Sequence of chain 1.A:
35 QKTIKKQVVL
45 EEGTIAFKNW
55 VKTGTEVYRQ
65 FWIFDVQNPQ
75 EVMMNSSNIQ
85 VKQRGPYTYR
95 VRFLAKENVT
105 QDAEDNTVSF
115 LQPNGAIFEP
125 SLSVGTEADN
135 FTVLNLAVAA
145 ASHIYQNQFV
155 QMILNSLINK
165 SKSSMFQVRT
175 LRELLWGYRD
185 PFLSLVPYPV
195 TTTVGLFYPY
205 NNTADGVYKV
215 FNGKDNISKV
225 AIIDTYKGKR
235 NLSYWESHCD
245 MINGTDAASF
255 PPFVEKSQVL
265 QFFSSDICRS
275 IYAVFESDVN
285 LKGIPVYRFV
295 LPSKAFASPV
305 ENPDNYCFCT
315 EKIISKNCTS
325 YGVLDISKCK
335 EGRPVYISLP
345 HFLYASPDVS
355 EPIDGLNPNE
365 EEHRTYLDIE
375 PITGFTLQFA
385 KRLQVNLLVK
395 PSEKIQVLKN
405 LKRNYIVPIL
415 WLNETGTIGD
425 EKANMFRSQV

A protein and the small-molecule ligand that binds it are described below.
Small molecule (SMILES): CC(=O)N[C@@H]1[C@@H](O)[C@H](O)[C@@H](CO)O[C@H]1O

Binding-site contacts:
Ligand atom C1 contacts residue MET245 of chain 1.A at 3.9 Å (hydrophobic).
Ligand atom C2 contacts residue GLN265 of chain 1.A at 4.0 Å.
Ligand atom C8 contacts residue MET245 of chain 1.A at 4.0 Å (hydrophobic).
Ligand atom C7 contacts residue ASN247 of chain 1.A at 3.4 Å.
Ligand atom C2 contacts residue ASN247 of chain 1.A at 2.5 Å.
Ligand atom C3 contacts residue HIS242 of chain 1.A at 3.8 Å.
Ligand atom C7 contacts residue MET245 of chain 1.A at 4.4 Å (hydrophobic).
Ligand atom C3 contacts residue ASN247 of chain 1.A at 3.8 Å.
Ligand atom C4 contacts residue ASN247 of chain 1.A at 4.2 Å.
Ligand atom C5 contacts residue ASN247 of chain 1.A at 3.6 Å.
Ligand atom O7 contacts residue ASN247 of chain 1.A at 3.4 Å (h-bond).
Ligand atom O4 contacts residue HIS242 of chain 1.A at 4.2 Å.
Ligand atom C2 contacts residue MET245 of chain 1.A at 4.5 Å (hydrophobic).
Ligand atom O3 contacts residue HIS242 of chain 1.A at 3.0 Å (h-bond).
Ligand atom C1 contacts residue ASN247 of chain 1.A at 1.4 Å.
Ligand atom C7 contacts residue HIS242 of chain 1.A at 3.6 Å.
Ligand atom C8 contacts residue PHE312 of chain 1.A at 3.7 Å (hydrophobic).
Ligand atom C8 contacts residue HIS242 of chain 1.A at 3.4 Å.
Ligand atom O5 contacts residue ASN247 of chain 1.A at 2.3 Å (h-bond).
Ligand atom O5 contacts residue GLN265 of chain 1.A at 3.2 Å (h-bond).
Ligand atom C5 contacts residue GLN265 of chain 1.A at 4.3 Å.
Ligand atom N2 contacts residue ASN247 of chain 1.A at 3.0 Å (h-bond).
Ligand atom C8 contacts residue SER274 of chain 1.A at 3.8 Å.
Ligand atom C5 contacts residue MET245 of chain 1.A at 4.0 Å (hydrophobic).
Ligand atom C1 contacts residue HIS242 of chain 1.A at 4.5 Å.
Ligand atom N2 contacts residue HIS242 of chain 1.A at 2.9 Å (h-bond).
Ligand atom C7 contacts residue SER274 of chain 1.A at 4.2 Å.
Ligand atom O5 contacts residue MET245 of chain 1.A at 4.4 Å.
Ligand atom C6 contacts residue GLN265 of chain 1.A at 4.4 Å.
Ligand atom C4 contacts residue MET245 of chain 1.A at 4.4 Å (hydrophobic).
Ligand atom O7 contacts residue SER274 of chain 1.A at 3.9 Å.
Ligand atom C2 contacts residue HIS242 of chain 1.A at 3.9 Å.
Ligand atom O6 contacts residue GLN265 of chain 1.A at 3.7 Å.
Ligand atom C1 contacts residue GLN265 of chain 1.A at 3.7 Å.
Ligand atom C8 contacts residue CYS243 of chain 1.A at 3.6 Å (hydrophobic).
Ligand atom N2 contacts residue MET245 of chain 1.A at 4.1 Å.
Ligand atom C3 contacts residue MET245 of chain 1.A at 4.0 Å (hydrophobic).